Binding-site contacts:
Ligand atom C3 contacts residue GLY67 of chain 1.B at 4.1 Å.
Ligand atom O1 contacts residue GLY90 of chain 1.B at 3.2 Å.
Ligand atom C1 contacts residue ASP71 of chain 1.B at 3.3 Å.
Ligand atom C1 contacts residue GLY90 of chain 1.B at 3.8 Å.
Ligand atom C5 contacts residue GLY67 of chain 1.B at 3.7 Å.
Ligand atom O6 contacts residue TYR29 of chain 1.B at 3.6 Å.
Ligand atom C4 contacts residue ASP68 of chain 1.B at 3.7 Å.
Ligand atom O6 contacts residue TYR69 of chain 1.B at 3.1 Å (h-bond).
Ligand atom C3 contacts residue GLY91 of chain 1.B at 4.3 Å.
Ligand atom O4 contacts residue ASP68 of chain 1.B at 2.6 Å (salt-bridge).
Ligand atom O6 contacts residue ASP68 of chain 1.B at 3.9 Å.
Ligand atom O6 contacts residue ASP71 of chain 1.B at 4.1 Å.
Ligand atom N2 contacts residue GLY90 of chain 1.B at 4.5 Å.
Ligand atom O5 contacts residue GLY91 of chain 1.B at 4.1 Å.
Ligand atom C6 contacts residue GLY67 of chain 1.B at 3.7 Å.
Ligand atom C4 contacts residue GLY67 of chain 1.B at 3.9 Å.
Ligand atom C5 contacts residue TYR29 of chain 1.B at 4.4 Å (hydrophobic).
Ligand atom C5 contacts residue TYR69 of chain 1.B at 4.3 Å (hydrophobic).
Ligand atom C4 contacts residue ASP71 of chain 1.B at 4.4 Å.
Ligand atom O1 contacts residue ASP71 of chain 1.B at 3.1 Å (salt-bridge).
Ligand atom C5 contacts residue ASP71 of chain 1.B at 3.0 Å.
Ligand atom C6 contacts residue TYR29 of chain 1.B at 4.1 Å (hydrophobic).
Ligand atom O4 contacts residue TYR69 of chain 1.B at 4.3 Å.
Ligand atom C5 contacts residue ASP68 of chain 1.B at 3.8 Å.
Ligand atom C1 contacts residue GLY91 of chain 1.B at 3.1 Å.
Ligand atom O1 contacts residue TYR29 of chain 1.B at 4.2 Å.
Ligand atom C2 contacts residue GLY91 of chain 1.B at 3.8 Å.
Ligand atom C6 contacts residue TYR69 of chain 1.B at 2.9 Å (hydrophobic).
Ligand atom N2 contacts residue GLY91 of chain 1.B at 3.5 Å (h-bond).
Ligand atom C6 contacts residue ASP68 of chain 1.B at 3.3 Å.
Ligand atom C6 contacts residue ASP71 of chain 1.B at 3.0 Å.
Ligand atom C1 contacts residue TYR29 of chain 1.B at 4.4 Å (hydrophobic).
Ligand atom O1 contacts residue GLY91 of chain 1.B at 3.5 Å (h-bond).
Ligand atom O5 contacts residue TYR29 of chain 1.B at 3.5 Å.
Ligand atom O4 contacts residue GLY67 of chain 1.B at 3.4 Å.
Ligand atom O5 contacts residue ASP71 of chain 1.B at 2.9 Å (salt-bridge).

Sequence of chain 1.B:
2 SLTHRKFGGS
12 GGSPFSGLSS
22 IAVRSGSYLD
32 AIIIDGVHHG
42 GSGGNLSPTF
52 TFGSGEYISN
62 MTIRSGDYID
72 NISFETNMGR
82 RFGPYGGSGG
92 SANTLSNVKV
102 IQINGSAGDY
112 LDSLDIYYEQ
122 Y

This protein binds this small molecule.
Small molecule (SMILES): CC(=O)N[C@@H]1[C@@H](O)[C@H](O)[C@@H](CO)O[C@H]1O